This small molecule binds to this protein.
Small molecule (SMILES): C[C@@H](O)[C@H](N)C(=O)O

Sequence of chain 1.A:
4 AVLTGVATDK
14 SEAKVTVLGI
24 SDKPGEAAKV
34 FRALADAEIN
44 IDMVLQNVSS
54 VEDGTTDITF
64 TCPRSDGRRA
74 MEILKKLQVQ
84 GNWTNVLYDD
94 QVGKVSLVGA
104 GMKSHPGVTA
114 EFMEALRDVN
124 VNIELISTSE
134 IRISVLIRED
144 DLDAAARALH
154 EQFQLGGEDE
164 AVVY

Binding-site contacts:
Ligand atom N contacts residue ASN125 of chain 1.A at 2.7 Å (h-bond).
Ligand atom OXT contacts residue ALA30 of chain 1.B at 2.8 Å (h-bond).
Ligand atom CB contacts residue GLU29 of chain 1.B at 4.2 Å.
Ligand atom CA contacts residue SER24 of chain 1.B at 4.2 Å.
Ligand atom CA contacts residue ASN125 of chain 1.A at 3.6 Å.
Ligand atom C contacts residue ALA30 of chain 1.B at 3.9 Å (hydrophobic).
Ligand atom N contacts residue LYS26 of chain 1.B at 3.7 Å.
Ligand atom O contacts residue VAL124 of chain 1.A at 4.1 Å.
Ligand atom CA contacts residue GLU29 of chain 1.B at 4.2 Å.
Ligand atom CG2 contacts residue THR59 of chain 1.B at 3.7 Å.
Ligand atom OXT contacts residue LYS26 of chain 1.B at 3.5 Å (salt-bridge).
Ligand atom C contacts residue GLY28 of chain 1.B at 3.9 Å.
Ligand atom OG1 contacts residue ILE126 of chain 1.A at 3.3 Å (h-bond).
Ligand atom O contacts residue LYS26 of chain 1.B at 3.6 Å.
Ligand atom CA contacts residue LYS26 of chain 1.B at 3.1 Å.
Ligand atom CB contacts residue ILE126 of chain 1.A at 4.1 Å (hydrophobic).
Ligand atom CA contacts residue ILE126 of chain 1.A at 3.9 Å (hydrophobic).
Ligand atom OXT contacts residue GLU29 of chain 1.B at 3.0 Å (salt-bridge).
Ligand atom O contacts residue GLY28 of chain 1.B at 4.0 Å.
Ligand atom N contacts residue ASP25 of chain 1.B at 2.6 Å (salt-bridge).
Ligand atom CB contacts residue ALA30 of chain 1.B at 3.8 Å (hydrophobic).
Ligand atom OXT contacts residue PRO27 of chain 1.B at 4.0 Å.
Ligand atom CG2 contacts residue GLN49 of chain 1.B at 3.4 Å.
Ligand atom O contacts residue ILE126 of chain 1.A at 2.8 Å (h-bond).
Ligand atom CG2 contacts residue ILE23 of chain 1.B at 3.9 Å (hydrophobic).
Ligand atom OG1 contacts residue GLN49 of chain 1.B at 2.7 Å (h-bond).
Ligand atom OG1 contacts residue ALA30 of chain 1.B at 3.7 Å.
Ligand atom C contacts residue LYS26 of chain 1.B at 3.2 Å.
Ligand atom N contacts residue ILE126 of chain 1.A at 2.8 Å (h-bond).
Ligand atom O contacts residue ASN125 of chain 1.A at 3.3 Å (h-bond).
Ligand atom CG2 contacts residue ASP25 of chain 1.B at 4.0 Å.
Ligand atom CA contacts residue ASP25 of chain 1.B at 3.9 Å.
Ligand atom O contacts residue PRO27 of chain 1.B at 3.6 Å.
Ligand atom C contacts residue GLU29 of chain 1.B at 3.9 Å.
Ligand atom C contacts residue ASN125 of chain 1.A at 3.9 Å.
Ligand atom CB contacts residue GLN49 of chain 1.B at 3.6 Å.
Ligand atom C contacts residue ILE126 of chain 1.A at 3.8 Å (hydrophobic).
Ligand atom C contacts residue PRO27 of chain 1.B at 4.0 Å (hydrophobic).
Ligand atom OXT contacts residue GLY28 of chain 1.B at 3.4 Å (h-bond).
Ligand atom CG2 contacts residue SER24 of chain 1.B at 3.7 Å.

Sequence of chain 1.B:
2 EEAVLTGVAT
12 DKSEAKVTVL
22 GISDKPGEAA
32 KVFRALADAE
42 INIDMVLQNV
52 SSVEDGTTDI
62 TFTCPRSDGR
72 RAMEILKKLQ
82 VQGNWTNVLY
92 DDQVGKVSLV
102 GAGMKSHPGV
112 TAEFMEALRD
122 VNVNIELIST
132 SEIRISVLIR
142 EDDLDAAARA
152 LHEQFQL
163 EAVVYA